Sequence of chain 1.A:
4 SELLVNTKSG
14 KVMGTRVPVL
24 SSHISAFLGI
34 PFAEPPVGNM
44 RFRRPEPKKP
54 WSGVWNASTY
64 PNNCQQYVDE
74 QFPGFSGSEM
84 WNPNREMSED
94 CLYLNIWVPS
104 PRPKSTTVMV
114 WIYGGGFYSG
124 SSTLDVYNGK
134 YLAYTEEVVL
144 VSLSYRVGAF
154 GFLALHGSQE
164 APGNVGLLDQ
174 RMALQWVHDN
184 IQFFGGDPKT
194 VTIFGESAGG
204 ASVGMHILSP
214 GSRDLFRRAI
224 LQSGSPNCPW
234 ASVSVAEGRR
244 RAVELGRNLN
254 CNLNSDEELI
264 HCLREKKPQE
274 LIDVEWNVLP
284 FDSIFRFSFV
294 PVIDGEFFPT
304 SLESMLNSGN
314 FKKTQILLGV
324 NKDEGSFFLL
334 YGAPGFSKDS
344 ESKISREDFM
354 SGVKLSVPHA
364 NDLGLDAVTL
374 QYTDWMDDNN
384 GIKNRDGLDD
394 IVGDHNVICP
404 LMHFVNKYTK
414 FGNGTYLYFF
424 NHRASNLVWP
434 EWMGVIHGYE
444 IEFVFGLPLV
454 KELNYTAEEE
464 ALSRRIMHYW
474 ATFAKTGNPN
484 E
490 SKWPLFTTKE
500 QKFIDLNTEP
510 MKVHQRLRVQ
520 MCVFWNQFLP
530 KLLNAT

Binding-site contacts:
Ligand atom O4 contacts residue PHE331 of chain 1.A at 4.2 Å.
Ligand atom O7 contacts residue HIS440 of chain 1.A at 4.3 Å.
Ligand atom C6 contacts residue HIS440 of chain 1.A at 3.6 Å.
Ligand atom N1 contacts residue HIS440 of chain 1.A at 4.0 Å.
Ligand atom O7 contacts residue GLY118 of chain 1.A at 3.0 Å (h-bond).
Ligand atom O7 contacts residue ALA201 of chain 1.A at 2.9 Å (h-bond).
Ligand atom O4 contacts residue GLY119 of chain 1.A at 4.2 Å.
Ligand atom C9 contacts residue GLY441 of chain 1.A at 4.1 Å.
Ligand atom O4 contacts residue HIS440 of chain 1.A at 2.6 Å (h-bond).
Ligand atom C5 contacts residue GLY119 of chain 1.A at 3.7 Å.
Ligand atom O4 contacts residue GLY118 of chain 1.A at 4.3 Å.
Ligand atom C5 contacts residue TRP233 of chain 1.A at 4.4 Å (hydrophobic).
Ligand atom C3 contacts residue SER200 of chain 1.A at 3.4 Å.
Ligand atom C5 contacts residue ALA201 of chain 1.A at 3.6 Å (hydrophobic).
Ligand atom O7 contacts residue SER200 of chain 1.A at 2.3 Å (h-bond).
Ligand atom C6 contacts residue ALA201 of chain 1.A at 4.4 Å (hydrophobic).
Ligand atom C6 contacts residue SER200 of chain 1.A at 2.4 Å.
Ligand atom C6 contacts residue PHE288 of chain 1.A at 3.5 Å (hydrophobic).
Ligand atom O7 contacts residue GLY119 of chain 1.A at 2.7 Å (h-bond).
Ligand atom C2 contacts residue PHE331 of chain 1.A at 4.4 Å (hydrophobic).
Ligand atom C9 contacts residue TRP84 of chain 1.A at 4.1 Å (hydrophobic).
Ligand atom C9 contacts residue HIS440 of chain 1.A at 4.2 Å.
Ligand atom C6 contacts residue GLY119 of chain 1.A at 3.8 Å.
Ligand atom O7 contacts residue TRP233 of chain 1.A at 4.5 Å.
Ligand atom C6 contacts residue PHE331 of chain 1.A at 4.4 Å (hydrophobic).
Ligand atom C8 contacts residue PHE330 of chain 1.A at 3.7 Å (hydrophobic).
Ligand atom C5 contacts residue HIS440 of chain 1.A at 3.0 Å.
Ligand atom C6 contacts residue TRP233 of chain 1.A at 3.9 Å (hydrophobic).
Ligand atom C2 contacts residue HIS440 of chain 1.A at 2.8 Å.
Ligand atom O4 contacts residue SER200 of chain 1.A at 2.5 Å (h-bond).
Ligand atom C5 contacts residue SER200 of chain 1.A at 1.5 Å.
Ligand atom C3 contacts residue GLY118 of chain 1.A at 4.0 Å.
Ligand atom C8 contacts residue HIS440 of chain 1.A at 4.3 Å.
Ligand atom C3 contacts residue HIS440 of chain 1.A at 3.1 Å.
Ligand atom C3 contacts residue GLU199 of chain 1.A at 4.0 Å.
Ligand atom C5 contacts residue GLY118 of chain 1.A at 4.2 Å.
Ligand atom C6 contacts residue PHE290 of chain 1.A at 4.0 Å (hydrophobic).
Ligand atom O7 contacts residue GLY117 of chain 1.A at 4.0 Å.
Ligand atom C9 contacts residue GLU199 of chain 1.A at 4.3 Å.

The small molecule below binds the protein below.
Small molecule (SMILES): CC(=O)OCC[N+](C)(C)C